Sequence of chain 54.C:
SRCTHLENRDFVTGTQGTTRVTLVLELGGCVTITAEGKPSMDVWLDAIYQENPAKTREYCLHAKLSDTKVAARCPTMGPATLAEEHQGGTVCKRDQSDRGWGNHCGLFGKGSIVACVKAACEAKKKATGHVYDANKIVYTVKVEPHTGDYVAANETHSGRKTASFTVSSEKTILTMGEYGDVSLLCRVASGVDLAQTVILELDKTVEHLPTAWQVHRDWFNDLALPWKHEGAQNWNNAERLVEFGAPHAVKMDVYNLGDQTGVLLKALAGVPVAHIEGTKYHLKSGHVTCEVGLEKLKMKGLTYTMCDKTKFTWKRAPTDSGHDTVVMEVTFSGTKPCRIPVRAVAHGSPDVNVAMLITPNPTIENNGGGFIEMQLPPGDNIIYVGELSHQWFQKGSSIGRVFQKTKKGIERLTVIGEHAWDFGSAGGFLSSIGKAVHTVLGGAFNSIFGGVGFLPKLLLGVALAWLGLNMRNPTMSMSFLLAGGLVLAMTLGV

This protein binds this small molecule.
Small molecule (SMILES): CC(=O)N[C@H]1[C@H](O[C@H]2[C@H](O)[C@@H](NC(C)=O)CO[C@@H]2CO[C@@H]2O[C@@H](C)[C@@H](O)[C@@H](O)[C@@H]2O)O[C@H](CO)[C@@H](O)[C@@H]1O

Binding-site contacts:
Ligand atom C5 contacts residue ASN154 of chain 54.C at 3.7 Å.
Ligand atom O7 contacts residue GLU155 of chain 54.C at 3.8 Å.
Ligand atom C7 contacts residue GLU155 of chain 54.C at 4.2 Å.
Ligand atom C8 contacts residue HIS104 of chain 1.C at 3.9 Å.
Ligand atom C2 contacts residue ASN154 of chain 54.C at 2.4 Å.
Ligand atom C1 contacts residue HIS104 of chain 1.C at 4.3 Å.
Ligand atom C5 contacts residue ASN154 of chain 54.C at 4.3 Å.
Ligand atom C4 contacts residue ASN154 of chain 54.C at 4.3 Å.
Ligand atom C1 contacts residue ASN154 of chain 54.C at 1.4 Å.
Ligand atom O6 contacts residue HIS104 of chain 1.C at 4.4 Å.
Ligand atom N2 contacts residue ASN154 of chain 54.C at 2.8 Å (h-bond).
Ligand atom C8 contacts residue ASN154 of chain 54.C at 3.6 Å.
Ligand atom C6 contacts residue HIS104 of chain 1.C at 3.3 Å.
Ligand atom O7 contacts residue ASN154 of chain 54.C at 3.2 Å (h-bond).
Ligand atom O5 contacts residue HIS104 of chain 1.C at 4.0 Å.
Ligand atom C1 contacts residue HIS104 of chain 1.C at 3.6 Å.
Ligand atom C5 contacts residue HIS104 of chain 1.C at 3.1 Å.
Ligand atom O5 contacts residue ASN154 of chain 54.C at 2.4 Å (h-bond).
Ligand atom C8 contacts residue GLU155 of chain 54.C at 3.6 Å.
Ligand atom O5 contacts residue HIS104 of chain 1.C at 2.9 Å.
Ligand atom C7 contacts residue ASN154 of chain 54.C at 3.4 Å.
Ligand atom C3 contacts residue ASN154 of chain 54.C at 3.8 Å.
Ligand atom C6 contacts residue ASN154 of chain 54.C at 3.8 Å.

Sequence of chain 1.C:
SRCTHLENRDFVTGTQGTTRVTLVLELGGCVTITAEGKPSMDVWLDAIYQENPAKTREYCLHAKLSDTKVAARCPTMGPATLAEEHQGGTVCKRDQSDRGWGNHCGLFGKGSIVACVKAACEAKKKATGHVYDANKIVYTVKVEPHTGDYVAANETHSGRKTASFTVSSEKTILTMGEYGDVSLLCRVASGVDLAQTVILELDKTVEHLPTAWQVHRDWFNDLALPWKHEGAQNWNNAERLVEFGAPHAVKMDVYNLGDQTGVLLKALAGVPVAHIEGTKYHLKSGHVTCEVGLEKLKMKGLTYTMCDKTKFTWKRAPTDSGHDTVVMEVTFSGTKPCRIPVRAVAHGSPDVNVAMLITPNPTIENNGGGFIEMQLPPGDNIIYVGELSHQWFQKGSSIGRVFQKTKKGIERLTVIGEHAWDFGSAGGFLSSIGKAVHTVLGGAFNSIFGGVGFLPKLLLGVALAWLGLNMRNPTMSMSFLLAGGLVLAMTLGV